Binding-site contacts:
Ligand atom C8 contacts residue PHE9 of chain 1.L at 4.1 Å (hydrophobic).
Ligand atom C8 contacts residue PHE5 of chain 1.L at 4.2 Å (hydrophobic).
Ligand atom C8 contacts residue GLY6 of chain 1.L at 3.8 Å.
Ligand atom O7 contacts residue GLY6 of chain 1.L at 3.7 Å.
Ligand atom C2 contacts residue ASN10 of chain 1.L at 2.4 Å.
Ligand atom N2 contacts residue ASN10 of chain 1.L at 2.9 Å (h-bond).
Ligand atom C7 contacts residue ASN10 of chain 1.L at 3.7 Å.
Ligand atom C1 contacts residue ASN10 of chain 1.L at 1.4 Å.
Ligand atom C7 contacts residue GLY6 of chain 1.L at 4.0 Å.
Ligand atom C5 contacts residue ASN10 of chain 1.L at 3.7 Å.
Ligand atom C4 contacts residue ASN10 of chain 1.L at 4.2 Å.
Ligand atom O7 contacts residue ASN10 of chain 1.L at 4.0 Å.
Ligand atom O5 contacts residue ASN10 of chain 1.L at 2.4 Å (h-bond).
Ligand atom C3 contacts residue ASN10 of chain 1.L at 3.8 Å.

This small molecule binds to this protein.
Small molecule (SMILES): CC(=O)N[C@@H]1[C@@H](O)[C@H](O)[C@@H](CO)O[C@H]1O

Sequence of chain 1.L:
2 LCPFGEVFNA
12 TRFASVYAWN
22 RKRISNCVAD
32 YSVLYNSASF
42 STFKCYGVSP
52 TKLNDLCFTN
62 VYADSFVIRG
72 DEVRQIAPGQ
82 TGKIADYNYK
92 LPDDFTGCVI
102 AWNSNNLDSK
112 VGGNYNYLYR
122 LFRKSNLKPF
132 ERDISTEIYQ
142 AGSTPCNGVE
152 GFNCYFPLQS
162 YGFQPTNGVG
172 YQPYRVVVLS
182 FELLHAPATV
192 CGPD